Binding-site contacts:
Ligand atom C3 contacts residue ASN223 of chain 1.G at 3.9 Å.
Ligand atom O5 contacts residue ASN223 of chain 1.G at 2.4 Å (h-bond).
Ligand atom C5 contacts residue ASN223 of chain 1.G at 3.6 Å.
Ligand atom C1 contacts residue ASN223 of chain 1.G at 1.4 Å.
Ligand atom C7 contacts residue ASN223 of chain 1.G at 3.8 Å.
Ligand atom N2 contacts residue ASN223 of chain 1.G at 2.9 Å (h-bond).
Ligand atom O7 contacts residue ASN223 of chain 1.G at 3.8 Å.
Ligand atom C2 contacts residue ASN223 of chain 1.G at 2.7 Å.
Ligand atom C4 contacts residue ASN223 of chain 1.G at 4.3 Å.

This small molecule binds to this protein.
Small molecule (SMILES): CC(=O)N[C@@H]1[C@@H](O)[C@H](O)[C@@H](CO)O[C@H]1O

Sequence of chain 1.G:
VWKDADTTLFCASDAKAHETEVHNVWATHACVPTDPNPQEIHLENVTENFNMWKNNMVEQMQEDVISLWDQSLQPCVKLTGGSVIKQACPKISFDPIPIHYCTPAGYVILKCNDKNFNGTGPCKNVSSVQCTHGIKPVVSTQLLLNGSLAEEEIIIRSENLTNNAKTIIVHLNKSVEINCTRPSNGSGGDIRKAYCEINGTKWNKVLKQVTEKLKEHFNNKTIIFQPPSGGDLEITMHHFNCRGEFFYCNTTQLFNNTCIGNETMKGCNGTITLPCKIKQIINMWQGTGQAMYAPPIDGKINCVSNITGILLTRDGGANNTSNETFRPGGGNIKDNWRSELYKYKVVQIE